Sequence of chain 37.F:
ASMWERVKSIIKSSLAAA

Sequence of chain 37.C:
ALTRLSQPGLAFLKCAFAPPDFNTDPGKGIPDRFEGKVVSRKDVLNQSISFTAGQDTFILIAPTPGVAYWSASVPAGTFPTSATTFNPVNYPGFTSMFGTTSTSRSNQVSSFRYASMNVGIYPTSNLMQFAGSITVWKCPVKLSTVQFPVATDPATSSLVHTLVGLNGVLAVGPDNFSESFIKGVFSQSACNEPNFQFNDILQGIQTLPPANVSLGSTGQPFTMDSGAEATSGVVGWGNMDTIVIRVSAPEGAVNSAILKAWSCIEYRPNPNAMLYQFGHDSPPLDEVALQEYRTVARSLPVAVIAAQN

The small molecule below binds the protein below.
Small molecule (SMILES): Nc1ccn([C@@H]2O[C@H](CO[P](=O)(O)O[C@H]3[C@@H](O)[C@H](n4ccc(=O)[nH]c4=O)O[C@@H]3CO[P](=O)(O)O[C@H]3[C@@H](O)[C@H](n4cnc5c(N)ncnc54)O[C@@H]3CO)[C@@H](O[P](=O)(O)OC[C@H]3O[C@@H](n4ccc(=O)[nH]c4=O)[C@H](O)[C@@H]3O)[C@H]2O)c(=O)n1.O=c1ccn([C@@H]2O[C@H](CO[P](=O)(O)O[C@H]3[C@@H](O)[C@H](n4ccc(=O)[nH]c4=O)O[C@@H]3CO[P](=O)(O)O[C@H]3[C@@H](O)[C@H](n4ccc(=O)[nH]c4=O)O[C@@H]3CO)[C@@H](O)[C@H]2O)c(=O)[nH]1

Binding-site contacts:
Ligand atom O4 contacts residue U1 of chain 48.G at 2.8 Å (h-bond).
Ligand atom C5 contacts residue U5 of chain 48.G at 3.9 Å.
Ligand atom C6 contacts residue U5 of chain 48.G at 3.6 Å.
Ligand atom O2 contacts residue U2 of chain 48.G at 3.6 Å.
Ligand atom C2 contacts residue A4 of chain 48.G at 3.9 Å.
Ligand atom C6 contacts residue A4 of chain 48.G at 3.7 Å.
Ligand atom N3 contacts residue C6 of chain 48.G at 3.2 Å (h-bond).
Ligand atom N3 contacts residue U1 of chain 48.G at 3.8 Å.
Ligand atom OP1 contacts residue LYS8 of chain 37.F at 3.1 Å.
Ligand atom O2 contacts residue U1 of chain 48.G at 2.9 Å (h-bond).
Ligand atom C4 contacts residue U5 of chain 48.G at 3.7 Å.
Ligand atom N3 contacts residue U2 of chain 48.G at 3.6 Å.
Ligand atom N3 contacts residue U1 of chain 48.G at 3.9 Å.
Ligand atom OP1 contacts residue LYS12 of chain 37.F at 3.9 Å.
Ligand atom N6 contacts residue U2 of chain 48.G at 2.6 Å (h-bond).
Ligand atom N1 contacts residue U2 of chain 48.G at 2.8 Å.
Ligand atom C2 contacts residue U3 of chain 48.G at 3.8 Å.
Ligand atom O2' contacts residue LEU64 of chain 37.C at 3.9 Å.
Ligand atom N3 contacts residue U5 of chain 48.G at 3.6 Å.
Ligand atom C4 contacts residue A4 of chain 48.G at 3.2 Å.
Ligand atom C2 contacts residue C6 of chain 48.G at 3.4 Å.
Ligand atom C2 contacts residue GLN61 of chain 37.C at 3.9 Å.
Ligand atom O2' contacts residue THR57 of chain 37.C at 3.2 Å.
Ligand atom N3 contacts residue GLN61 of chain 37.C at 3.6 Å.
Ligand atom C4 contacts residue U1 of chain 48.G at 3.7 Å.
Ligand atom C5 contacts residue A4 of chain 48.G at 2.8 Å.
Ligand atom OP1 contacts residue LYS68 of chain 37.C at 3.2 Å (salt-bridge).
Ligand atom C6 contacts residue U2 of chain 48.G at 3.4 Å.
Ligand atom N1 contacts residue U5 of chain 48.G at 3.7 Å.
Ligand atom O2 contacts residue C6 of chain 48.G at 2.9 Å (h-bond).
Ligand atom C2 contacts residue U2 of chain 48.G at 3.6 Å.
Ligand atom OP1 contacts residue LEU56 of chain 37.C at 2.8 Å.
Ligand atom N3 contacts residue A4 of chain 48.G at 3.8 Å.
Ligand atom O2 contacts residue GLN61 of chain 37.C at 3.9 Å.
Ligand atom OP1 contacts residue PHE76 of chain 37.C at 3.7 Å.
Ligand atom O4 contacts residue A4 of chain 48.G at 2.6 Å (h-bond).
Ligand atom C2 contacts residue U1 of chain 48.G at 3.9 Å.
Ligand atom O4 contacts residue U5 of chain 48.G at 2.8 Å (h-bond).
Ligand atom N1 contacts residue U3 of chain 48.G at 3.8 Å.
Ligand atom OP2 contacts residue LYS8 of chain 37.F at 3.8 Å.

Sequence of chain 48.C:
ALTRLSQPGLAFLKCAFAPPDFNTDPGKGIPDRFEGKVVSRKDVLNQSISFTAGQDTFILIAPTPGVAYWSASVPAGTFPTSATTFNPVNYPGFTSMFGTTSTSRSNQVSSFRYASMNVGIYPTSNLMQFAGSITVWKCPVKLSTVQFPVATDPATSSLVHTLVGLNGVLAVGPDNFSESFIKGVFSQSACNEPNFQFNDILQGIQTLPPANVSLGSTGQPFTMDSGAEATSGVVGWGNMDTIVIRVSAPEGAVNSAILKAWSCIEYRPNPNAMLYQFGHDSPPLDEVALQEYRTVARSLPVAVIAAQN